The protein below binds the small molecule below.
Small molecule (SMILES): CC(=O)N[C@H]1[C@H](O[C@H]2[C@H](O)[C@@H](NC(C)=O)CO[C@@H]2CO)O[C@H](CO)[C@@H](O)[C@@H]1O

Sequence of chain 60.A:
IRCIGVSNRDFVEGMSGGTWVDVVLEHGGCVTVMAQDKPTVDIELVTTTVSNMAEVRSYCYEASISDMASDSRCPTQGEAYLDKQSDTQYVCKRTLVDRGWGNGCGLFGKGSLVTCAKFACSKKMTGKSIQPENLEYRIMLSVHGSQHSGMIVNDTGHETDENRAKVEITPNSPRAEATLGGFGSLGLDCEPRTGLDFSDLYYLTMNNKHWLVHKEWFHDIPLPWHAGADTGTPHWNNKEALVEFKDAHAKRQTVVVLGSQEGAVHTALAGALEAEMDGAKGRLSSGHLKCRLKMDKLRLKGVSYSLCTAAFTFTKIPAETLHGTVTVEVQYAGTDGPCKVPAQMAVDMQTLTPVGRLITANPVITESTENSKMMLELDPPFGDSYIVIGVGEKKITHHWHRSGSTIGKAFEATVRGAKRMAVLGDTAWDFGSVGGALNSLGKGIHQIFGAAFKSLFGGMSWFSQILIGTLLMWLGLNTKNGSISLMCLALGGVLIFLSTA

Binding-site contacts:
Ligand atom O5 contacts residue THR156 of chain 60.A at 4.2 Å.
Ligand atom N2 contacts residue THR156 of chain 60.A at 3.8 Å.
Ligand atom C1 contacts residue THR156 of chain 60.A at 3.4 Å.
Ligand atom C7 contacts residue ASN154 of chain 60.A at 3.5 Å.
Ligand atom C3 contacts residue THR156 of chain 60.A at 4.0 Å.
Ligand atom O7 contacts residue GLY150 of chain 60.A at 3.4 Å (h-bond).
Ligand atom C2 contacts residue ASN154 of chain 60.A at 4.0 Å.
Ligand atom C7 contacts residue GLY150 of chain 60.A at 4.3 Å.
Ligand atom C1 contacts residue ASN154 of chain 60.A at 3.0 Å.
Ligand atom N2 contacts residue ASN154 of chain 60.A at 3.8 Å.
Ligand atom O5 contacts residue ASN154 of chain 60.A at 4.0 Å.
Ligand atom O7 contacts residue ASN154 of chain 60.A at 3.3 Å (h-bond).
Ligand atom C2 contacts residue THR156 of chain 60.A at 3.9 Å.
Ligand atom C5 contacts residue THR156 of chain 60.A at 4.3 Å.
Ligand atom C1 contacts residue MET151 of chain 60.A at 4.4 Å (hydrophobic).
Ligand atom C8 contacts residue ASN154 of chain 60.A at 3.9 Å.